Sequence of chain 1.A:
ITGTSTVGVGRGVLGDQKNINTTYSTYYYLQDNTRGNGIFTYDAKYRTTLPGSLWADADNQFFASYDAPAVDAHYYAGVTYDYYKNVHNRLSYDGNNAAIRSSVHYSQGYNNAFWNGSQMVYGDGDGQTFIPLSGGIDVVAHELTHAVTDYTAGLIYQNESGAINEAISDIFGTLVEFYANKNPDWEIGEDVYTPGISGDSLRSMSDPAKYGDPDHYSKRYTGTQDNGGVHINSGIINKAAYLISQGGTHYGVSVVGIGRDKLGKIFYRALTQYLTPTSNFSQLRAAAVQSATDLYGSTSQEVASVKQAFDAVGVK

Binding-site contacts:
Ligand atom N contacts residue HIS231 of chain 1.A at 4.1 Å.
Ligand atom CG contacts residue ILE1 of chain 1.C at 3.5 Å (hydrophobic).
Ligand atom CG contacts residue ASN112 of chain 1.A at 4.1 Å.
Ligand atom NZ contacts residue ASN111 of chain 1.A at 3.5 Å (h-bond).
Ligand atom CE contacts residue ASN111 of chain 1.A at 3.1 Å.
Ligand atom CB contacts residue LEU202 of chain 1.A at 3.9 Å (hydrophobic).
Ligand atom O contacts residue ASN112 of chain 1.A at 2.9 Å (h-bond).
Ligand atom C contacts residue ILE1 of chain 1.C at 3.7 Å (hydrophobic).
Ligand atom CE contacts residue ASN112 of chain 1.A at 3.6 Å.
Ligand atom CA contacts residue ASN112 of chain 1.A at 4.2 Å.
Ligand atom CB contacts residue ARG203 of chain 1.A at 3.9 Å.
Ligand atom CD contacts residue ASN112 of chain 1.A at 3.8 Å.
Ligand atom O contacts residue ILE1 of chain 1.C at 4.0 Å.
Ligand atom NZ contacts residue ASN112 of chain 1.A at 4.1 Å.
Ligand atom N contacts residue ILE1 of chain 1.C at 1.3 Å.
Ligand atom CA contacts residue ILE1 of chain 1.C at 2.4 Å (hydrophobic).
Ligand atom CB contacts residue ILE1 of chain 1.C at 3.2 Å (hydrophobic).
Ligand atom CA contacts residue ARG203 of chain 1.A at 4.2 Å.
Ligand atom NZ contacts residue PHE130 of chain 1.A at 4.3 Å.
Ligand atom C contacts residue ASN112 of chain 1.A at 3.8 Å.
Ligand atom CG contacts residue LEU202 of chain 1.A at 3.7 Å (hydrophobic).
Ligand atom C contacts residue HIS231 of chain 1.A at 3.7 Å.
Ligand atom CA contacts residue HIS231 of chain 1.A at 3.7 Å.
Ligand atom N contacts residue ASN112 of chain 1.A at 3.2 Å (h-bond).
Ligand atom OXT contacts residue ASP226 of chain 1.A at 4.4 Å.
Ligand atom O contacts residue HIS231 of chain 1.A at 4.1 Å.
Ligand atom CD contacts residue LEU202 of chain 1.A at 4.4 Å (hydrophobic).
Ligand atom OXT contacts residue HIS231 of chain 1.A at 3.4 Å (h-bond).
Ligand atom CE contacts residue PHE130 of chain 1.A at 3.8 Å (hydrophobic).

A small-molecule ligand and the protein it binds are described below.
Small molecule (SMILES): N[C@@H](CCCC[NH3+])C(=O)O